Binding-site contacts:
Ligand atom C4 contacts residue ASN137 of chain 1.A at 4.2 Å.
Ligand atom C3 contacts residue ASN137 of chain 1.A at 3.8 Å.
Ligand atom C2 contacts residue ASN137 of chain 1.A at 2.5 Å.
Ligand atom C2 contacts residue ASP326 of chain 1.A at 4.4 Å.
Ligand atom C8 contacts residue ASN137 of chain 1.A at 3.8 Å.
Ligand atom O7 contacts residue ASN137 of chain 1.A at 3.2 Å (h-bond).
Ligand atom O6 contacts residue ILE138 of chain 1.A at 3.9 Å.
Ligand atom C1 contacts residue ASN137 of chain 1.A at 1.4 Å.
Ligand atom C6 contacts residue ASP326 of chain 1.A at 4.3 Å.
Ligand atom O6 contacts residue ARG328 of chain 1.A at 3.4 Å (salt-bridge).
Ligand atom O6 contacts residue ASP326 of chain 1.A at 4.4 Å.
Ligand atom C5 contacts residue ASN137 of chain 1.A at 3.6 Å.
Ligand atom O5 contacts residue ASP326 of chain 1.A at 3.0 Å (salt-bridge).
Ligand atom O5 contacts residue ASN137 of chain 1.A at 2.4 Å (h-bond).
Ligand atom C7 contacts residue ASN137 of chain 1.A at 3.2 Å.
Ligand atom C5 contacts residue ASP326 of chain 1.A at 4.2 Å.
Ligand atom N2 contacts residue ASN137 of chain 1.A at 2.9 Å (h-bond).
Ligand atom C1 contacts residue ASP326 of chain 1.A at 3.6 Å.

A protein and the small-molecule ligand that binds it are described below.
Small molecule (SMILES): CC(=O)N[C@@H]1[C@@H](O)[C@H](O)[C@@H](CO)O[C@H]1O

Sequence of chain 1.A:
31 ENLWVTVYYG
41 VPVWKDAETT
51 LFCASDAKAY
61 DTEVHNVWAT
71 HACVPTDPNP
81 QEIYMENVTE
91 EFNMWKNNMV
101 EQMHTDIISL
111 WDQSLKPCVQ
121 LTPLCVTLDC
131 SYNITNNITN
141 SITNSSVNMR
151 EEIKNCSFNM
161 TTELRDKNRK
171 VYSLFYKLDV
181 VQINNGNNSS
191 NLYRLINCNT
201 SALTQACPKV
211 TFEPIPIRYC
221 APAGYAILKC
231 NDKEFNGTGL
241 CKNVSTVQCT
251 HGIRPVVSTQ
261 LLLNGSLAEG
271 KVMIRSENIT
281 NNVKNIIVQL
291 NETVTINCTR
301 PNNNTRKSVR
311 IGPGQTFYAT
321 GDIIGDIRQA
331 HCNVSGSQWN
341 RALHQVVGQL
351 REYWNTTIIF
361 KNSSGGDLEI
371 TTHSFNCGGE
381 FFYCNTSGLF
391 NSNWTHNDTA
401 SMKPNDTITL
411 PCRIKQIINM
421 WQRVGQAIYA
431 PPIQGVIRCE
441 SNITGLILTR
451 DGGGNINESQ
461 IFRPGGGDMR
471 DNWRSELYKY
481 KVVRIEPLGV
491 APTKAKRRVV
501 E